Binding-site contacts:
Ligand atom O5 contacts residue ASN183 of chain 1.E at 2.4 Å (h-bond).
Ligand atom O5 contacts residue ASN183 of chain 1.B at 4.4 Å.
Ligand atom C7 contacts residue ASN183 of chain 1.E at 3.9 Å.
Ligand atom C1 contacts residue ASN183 of chain 1.B at 4.2 Å.
Ligand atom N2 contacts residue NAG1 of chain 1.WA at 3.5 Å (h-bond).
Ligand atom N2 contacts residue ASN183 of chain 1.E at 2.9 Å (h-bond).
Ligand atom C8 contacts residue NAG1 of chain 1.WA at 3.7 Å.
Ligand atom C3 contacts residue NAG1 of chain 1.WA at 4.2 Å.
Ligand atom C1 contacts residue ASN183 of chain 1.E at 1.4 Å.
Ligand atom N2 contacts residue ASN182 of chain 1.E at 3.3 Å (h-bond).
Ligand atom C2 contacts residue ASN183 of chain 1.E at 2.4 Å.
Ligand atom C7 contacts residue NAG1 of chain 1.Q at 4.4 Å.
Ligand atom C7 contacts residue ASN182 of chain 1.E at 3.4 Å.
Ligand atom O7 contacts residue NAG1 of chain 1.Q at 3.5 Å (h-bond).
Ligand atom C2 contacts residue NAG1 of chain 1.WA at 4.4 Å.
Ligand atom N2 contacts residue ASN182 of chain 1.B at 4.5 Å.
Ligand atom O7 contacts residue ASN183 of chain 1.E at 4.5 Å.
Ligand atom C8 contacts residue ASN182 of chain 1.B at 3.7 Å.
Ligand atom C4 contacts residue ASN183 of chain 1.E at 4.2 Å.
Ligand atom C8 contacts residue ASN182 of chain 1.E at 2.6 Å.
Ligand atom C3 contacts residue ASN183 of chain 1.E at 3.8 Å.
Ligand atom C7 contacts residue NAG1 of chain 1.WA at 3.9 Å.
Ligand atom O7 contacts residue ASN182 of chain 1.B at 4.3 Å.
Ligand atom C7 contacts residue ASN182 of chain 1.B at 4.1 Å.
Ligand atom C5 contacts residue ASN183 of chain 1.E at 3.7 Å.
Ligand atom O3 contacts residue NAG1 of chain 1.WA at 4.5 Å.
Ligand atom O7 contacts residue ASN182 of chain 1.E at 4.5 Å.

Sequence of chain 1.E:
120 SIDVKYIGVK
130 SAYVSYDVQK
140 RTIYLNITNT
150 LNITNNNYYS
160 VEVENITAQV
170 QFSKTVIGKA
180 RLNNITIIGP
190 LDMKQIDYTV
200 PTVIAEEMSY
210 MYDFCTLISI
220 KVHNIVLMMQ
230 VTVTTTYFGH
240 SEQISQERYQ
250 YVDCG

The protein below binds the small molecule below.
Small molecule (SMILES): CC(=O)N[C@@H]1[C@@H](O)[C@H](O)[C@@H](CO)O[C@H]1O

Sequence of chain 1.B:
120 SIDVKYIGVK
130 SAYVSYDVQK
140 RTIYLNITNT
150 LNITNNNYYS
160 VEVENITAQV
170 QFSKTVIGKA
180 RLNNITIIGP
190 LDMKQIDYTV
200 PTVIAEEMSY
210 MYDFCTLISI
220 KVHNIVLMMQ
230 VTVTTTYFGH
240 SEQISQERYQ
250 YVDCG